Sequence of chain 1.B:
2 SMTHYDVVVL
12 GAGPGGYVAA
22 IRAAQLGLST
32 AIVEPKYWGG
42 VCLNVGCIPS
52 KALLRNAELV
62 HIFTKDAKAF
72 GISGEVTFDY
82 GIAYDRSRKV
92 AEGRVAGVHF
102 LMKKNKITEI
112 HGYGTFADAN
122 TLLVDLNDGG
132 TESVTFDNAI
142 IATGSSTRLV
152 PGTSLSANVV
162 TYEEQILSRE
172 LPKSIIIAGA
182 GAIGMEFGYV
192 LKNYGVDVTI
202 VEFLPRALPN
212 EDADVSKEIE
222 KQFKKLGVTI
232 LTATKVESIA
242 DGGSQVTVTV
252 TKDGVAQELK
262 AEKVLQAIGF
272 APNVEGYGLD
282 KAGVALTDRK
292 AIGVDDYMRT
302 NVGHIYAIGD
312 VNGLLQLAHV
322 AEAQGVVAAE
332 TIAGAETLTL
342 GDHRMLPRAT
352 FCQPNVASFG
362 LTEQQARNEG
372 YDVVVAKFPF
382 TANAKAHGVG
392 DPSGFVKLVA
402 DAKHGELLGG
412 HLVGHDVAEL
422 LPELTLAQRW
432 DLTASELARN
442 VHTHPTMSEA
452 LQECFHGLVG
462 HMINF

Binding-site contacts:
Ligand atom O3 contacts residue GLY98 of chain 1.A at 3.6 Å.
Ligand atom O2 contacts residue ARG95 of chain 1.A at 3.2 Å.
Ligand atom C3 contacts residue PHE466 of chain 1.B at 3.7 Å (hydrophobic).
Ligand atom C17 contacts residue GLU323 of chain 1.A at 3.6 Å.
Ligand atom C10 contacts residue GLU450 of chain 1.B at 3.7 Å.
Ligand atom O1 contacts residue ASN384 of chain 1.B at 3.7 Å.
Ligand atom N5 contacts residue ALA383 of chain 1.B at 3.5 Å (h-bond).
Ligand atom C11 contacts residue HIS445 of chain 1.B at 3.6 Å.
Ligand atom C8 contacts residue VAL99 of chain 1.A at 3.8 Å (hydrophobic).
Ligand atom C11 contacts residue ASN465 of chain 1.B at 3.7 Å.
Ligand atom C12 contacts residue HIS445 of chain 1.B at 3.4 Å.
Ligand atom C8 contacts residue TYR18 of chain 1.A at 3.5 Å (hydrophobic).
Ligand atom O1 contacts residue ARG95 of chain 1.A at 3.6 Å.
Ligand atom N1 contacts residue PHE101 of chain 1.A at 3.5 Å.
Ligand atom C13 contacts residue TYR18 of chain 1.A at 3.3 Å (hydrophobic).
Ligand atom C6 contacts residue ASN465 of chain 1.B at 3.7 Å.
Ligand atom N4 contacts residue ALA383 of chain 1.B at 2.9 Å (h-bond).
Ligand atom C11 contacts residue GLU450 of chain 1.B at 3.5 Å.
Ligand atom C9 contacts residue ASN465 of chain 1.B at 3.6 Å.
Ligand atom O1 contacts residue ALA383 of chain 1.B at 3.0 Å (h-bond).
Ligand atom C2 contacts residue PHE101 of chain 1.A at 3.4 Å (hydrophobic).
Ligand atom C10 contacts residue ASN465 of chain 1.B at 3.5 Å.
Ligand atom C7 contacts residue ASN465 of chain 1.B at 3.5 Å.
Ligand atom C12 contacts residue TYR18 of chain 1.A at 3.4 Å (hydrophobic).
Ligand atom O3 contacts residue ARG95 of chain 1.A at 2.9 Å (salt-bridge).
Ligand atom O1 contacts residue ALA385 of chain 1.B at 3.4 Å (h-bond).
Ligand atom C4 contacts residue ASN465 of chain 1.B at 3.7 Å.
Ligand atom N2 contacts residue ASN465 of chain 1.B at 2.9 Å (h-bond).
Ligand atom N5 contacts residue ASN465 of chain 1.B at 3.8 Å.
Ligand atom C17 contacts residue TYR18 of chain 1.A at 3.6 Å (hydrophobic).
Ligand atom C14 contacts residue ASN465 of chain 1.B at 3.7 Å.
Ligand atom C15 contacts residue GLU450 of chain 1.B at 3.7 Å.
Ligand atom C17 contacts residue HIS445 of chain 1.B at 3.6 Å.
Ligand atom C15 contacts residue ASN465 of chain 1.B at 3.6 Å.
Ligand atom C16 contacts residue PHE101 of chain 1.A at 3.7 Å (hydrophobic).
Ligand atom C5 contacts residue GLY98 of chain 1.A at 3.5 Å.
Ligand atom C3 contacts residue ASN465 of chain 1.B at 3.6 Å.
Ligand atom C7 contacts residue ALA383 of chain 1.B at 3.7 Å (hydrophobic).
Ligand atom C13 contacts residue HIS445 of chain 1.B at 3.7 Å.
Ligand atom C11 contacts residue GLU323 of chain 1.A at 3.4 Å.

The small molecule below binds the protein below.
Small molecule (SMILES): Cc1cc(S(=O)(=O)N(C)CC(=O)Nc2ccn(C)c(=O)c2)c2[nH]ncc2c1

Sequence of chain 1.A:
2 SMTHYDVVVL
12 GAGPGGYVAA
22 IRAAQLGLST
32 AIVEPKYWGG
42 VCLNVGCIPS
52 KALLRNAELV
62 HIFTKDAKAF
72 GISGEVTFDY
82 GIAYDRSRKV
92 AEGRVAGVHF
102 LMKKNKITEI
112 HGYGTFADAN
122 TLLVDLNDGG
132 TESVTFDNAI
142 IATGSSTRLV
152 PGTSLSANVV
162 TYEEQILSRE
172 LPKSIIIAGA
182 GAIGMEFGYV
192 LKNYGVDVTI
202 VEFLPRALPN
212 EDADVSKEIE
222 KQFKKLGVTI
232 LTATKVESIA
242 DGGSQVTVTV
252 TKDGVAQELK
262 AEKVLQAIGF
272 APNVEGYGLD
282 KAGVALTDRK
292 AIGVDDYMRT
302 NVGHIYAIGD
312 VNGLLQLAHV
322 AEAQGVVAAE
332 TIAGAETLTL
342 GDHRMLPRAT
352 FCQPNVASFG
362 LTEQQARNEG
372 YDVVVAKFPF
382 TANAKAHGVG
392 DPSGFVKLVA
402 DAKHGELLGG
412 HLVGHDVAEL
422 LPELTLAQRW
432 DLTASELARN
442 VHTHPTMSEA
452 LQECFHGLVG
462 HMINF